Sequence of chain 55.A:
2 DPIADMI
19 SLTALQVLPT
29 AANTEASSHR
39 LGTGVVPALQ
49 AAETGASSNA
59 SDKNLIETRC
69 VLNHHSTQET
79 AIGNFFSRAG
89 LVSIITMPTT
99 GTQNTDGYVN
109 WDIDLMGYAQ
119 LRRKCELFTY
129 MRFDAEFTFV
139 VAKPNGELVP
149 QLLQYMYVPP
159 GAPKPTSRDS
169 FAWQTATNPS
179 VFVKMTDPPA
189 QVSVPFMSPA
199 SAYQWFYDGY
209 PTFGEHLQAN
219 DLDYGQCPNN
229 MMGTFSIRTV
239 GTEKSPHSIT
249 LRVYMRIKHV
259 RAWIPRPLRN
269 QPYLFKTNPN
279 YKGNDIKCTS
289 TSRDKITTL

Sequence of chain 55.C:
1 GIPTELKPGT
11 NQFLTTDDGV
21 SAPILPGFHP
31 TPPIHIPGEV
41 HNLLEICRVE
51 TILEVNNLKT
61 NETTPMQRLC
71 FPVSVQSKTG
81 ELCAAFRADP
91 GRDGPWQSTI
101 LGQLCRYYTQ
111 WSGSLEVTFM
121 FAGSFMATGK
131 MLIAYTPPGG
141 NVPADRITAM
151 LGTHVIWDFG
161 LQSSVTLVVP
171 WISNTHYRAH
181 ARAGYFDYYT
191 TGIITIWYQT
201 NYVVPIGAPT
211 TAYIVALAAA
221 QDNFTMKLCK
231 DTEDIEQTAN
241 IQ

The small molecule below binds the protein below.
Small molecule (SMILES): CCO/N=C/c1ccc(OCC[C@@H](C)CCN2CCN(c3ccncc3)C2=O)cc1

Binding-site contacts:
Ligand atom CAF contacts residue MET114 of chain 55.A at 3.1 Å (hydrophobic).
Ligand atom CAL contacts residue TYR155 of chain 55.A at 3.4 Å (hydrophobic).
Ligand atom CBA contacts residue TRP203 of chain 55.A at 3.8 Å (hydrophobic).
Ligand atom CAX contacts residue ASN228 of chain 55.A at 3.8 Å.
Ligand atom CAA contacts residue VAL179 of chain 55.A at 3.5 Å (hydrophobic).
Ligand atom CAG contacts residue ASN228 of chain 55.A at 3.3 Å.
Ligand atom NBD contacts residue TRP203 of chain 55.A at 3.6 Å.
Ligand atom CBB contacts residue LEU113 of chain 55.A at 3.7 Å (hydrophobic).
Ligand atom CAS contacts residue TRP203 of chain 55.A at 3.4 Å (hydrophobic).
Ligand atom CAP contacts residue LEU113 of chain 55.A at 3.6 Å (hydrophobic).
Ligand atom CAR contacts residue ASN228 of chain 55.A at 3.7 Å.
Ligand atom NBC contacts residue ASN228 of chain 55.A at 3.7 Å.
Ligand atom CAG contacts residue GLN202 of chain 55.A at 3.5 Å.
Ligand atom CAM contacts residue TYR155 of chain 55.A at 3.9 Å (hydrophobic).
Ligand atom NBD contacts residue ASN228 of chain 55.A at 3.7 Å.
Ligand atom CAA contacts residue PRO177 of chain 55.A at 3.2 Å (hydrophobic).
Ligand atom CAQ contacts residue LEU113 of chain 55.A at 3.6 Å (hydrophobic).
Ligand atom OAW contacts residue MET195 of chain 55.A at 3.4 Å.
Ligand atom CAF contacts residue ASP112 of chain 55.A at 3.9 Å.
Ligand atom CAO contacts residue MET230 of chain 55.A at 3.6 Å (hydrophobic).
Ligand atom CAL contacts residue ILE111 of chain 55.A at 3.9 Å (hydrophobic).
Ligand atom OAC contacts residue LEU113 of chain 55.A at 3.4 Å (h-bond).
Ligand atom CAD contacts residue PHE137 of chain 55.A at 3.9 Å (hydrophobic).
Ligand atom CAN contacts residue PHE135 of chain 55.A at 3.8 Å (hydrophobic).
Ligand atom CAI contacts residue PHE135 of chain 55.A at 3.5 Å (hydrophobic).
Ligand atom CAE contacts residue GLN202 of chain 55.A at 3.6 Å.
Ligand atom CAS contacts residue TYR201 of chain 55.A at 3.9 Å (hydrophobic).
Ligand atom CAN contacts residue ILE111 of chain 55.A at 3.8 Å (hydrophobic).
Ligand atom CAE contacts residue ASN228 of chain 55.A at 3.6 Å.
Ligand atom NAT contacts residue TYR155 of chain 55.A at 3.9 Å.
Ligand atom NAU contacts residue MET114 of chain 55.A at 3.9 Å.
Ligand atom CAG contacts residue TRP203 of chain 55.A at 3.7 Å (hydrophobic).
Ligand atom CBA contacts residue ASN228 of chain 55.A at 3.7 Å.
Ligand atom CAZ contacts residue ILE111 of chain 55.A at 3.9 Å (hydrophobic).
Ligand atom CAS contacts residue ASN228 of chain 55.A at 3.5 Å.
Ligand atom CAK contacts residue PHE135 of chain 55.A at 3.3 Å (hydrophobic).
Ligand atom OAC contacts residue ASP112 of chain 55.A at 3.8 Å.
Ligand atom CAJ contacts residue TYR155 of chain 55.A at 3.5 Å (hydrophobic).
Ligand atom CAR contacts residue TYR201 of chain 55.A at 3.5 Å (hydrophobic).
Ligand atom CAH contacts residue MET114 of chain 55.A at 3.5 Å (hydrophobic).

Sequence of chain 51.C:
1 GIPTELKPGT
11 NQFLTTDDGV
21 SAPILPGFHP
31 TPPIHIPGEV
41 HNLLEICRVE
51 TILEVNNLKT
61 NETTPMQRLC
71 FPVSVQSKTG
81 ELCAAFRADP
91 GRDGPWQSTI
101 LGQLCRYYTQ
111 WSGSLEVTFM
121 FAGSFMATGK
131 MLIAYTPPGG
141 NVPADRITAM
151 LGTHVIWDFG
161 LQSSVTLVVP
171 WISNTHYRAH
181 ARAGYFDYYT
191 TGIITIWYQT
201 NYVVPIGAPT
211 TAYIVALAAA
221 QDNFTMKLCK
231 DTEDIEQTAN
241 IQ